The protein below binds the small molecule below.
Small molecule (SMILES): Nc1nc(=O)c2ncn([C@@H]3O[C@H](COP(=O)(O)OP(=O)(O)O[C@H]4O[C@H](CO)[C@@H](O)[C@H](O)[C@H]4O)[C@@H](O)[C@H]3O)c2[nH]1

Sequence of chain 2.A:
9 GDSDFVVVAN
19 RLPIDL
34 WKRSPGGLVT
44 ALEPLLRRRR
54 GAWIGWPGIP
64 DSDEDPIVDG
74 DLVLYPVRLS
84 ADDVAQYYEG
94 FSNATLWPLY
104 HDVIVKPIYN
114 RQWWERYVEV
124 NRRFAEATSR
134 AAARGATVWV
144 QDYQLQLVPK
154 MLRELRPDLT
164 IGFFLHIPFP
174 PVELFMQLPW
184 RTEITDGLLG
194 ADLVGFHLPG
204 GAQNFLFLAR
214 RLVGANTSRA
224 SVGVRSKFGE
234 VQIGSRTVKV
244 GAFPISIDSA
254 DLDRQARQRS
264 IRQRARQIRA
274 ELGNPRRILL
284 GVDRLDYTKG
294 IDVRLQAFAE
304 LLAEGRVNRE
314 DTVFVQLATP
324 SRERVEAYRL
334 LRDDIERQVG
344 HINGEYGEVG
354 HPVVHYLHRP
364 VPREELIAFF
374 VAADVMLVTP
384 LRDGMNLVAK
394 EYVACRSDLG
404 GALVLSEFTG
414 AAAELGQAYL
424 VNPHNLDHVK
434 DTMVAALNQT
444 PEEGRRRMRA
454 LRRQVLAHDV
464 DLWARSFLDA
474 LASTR

Binding-site contacts:
Ligand atom O28 contacts residue ILE248 of chain 2.A at 3.6 Å.
Ligand atom O29 contacts residue MET388 of chain 2.A at 3.4 Å.
Ligand atom O30 contacts residue ASN389 of chain 2.A at 3.4 Å (h-bond).
Ligand atom O31 contacts residue ASP386 of chain 2.A at 3.5 Å (salt-bridge).
Ligand atom O30 contacts residue ASP386 of chain 2.A at 2.6 Å (salt-bridge).
Ligand atom C22 contacts residue HIS169 of chain 2.A at 3.5 Å.
Ligand atom O38 contacts residue PRO363 of chain 2.A at 3.6 Å.
Ligand atom C07 contacts residue VAL391 of chain 2.A at 3.8 Å (hydrophobic).
Ligand atom O30 contacts residue GLY387 of chain 2.A at 3.1 Å (h-bond).
Ligand atom N39 contacts residue VAL364 of chain 2.A at 3.7 Å.
Ligand atom O33 contacts residue LEU369 of chain 2.A at 3.4 Å.
Ligand atom N36 contacts residue VAL364 of chain 2.A at 2.5 Å (h-bond).
Ligand atom O29 contacts residue LEU390 of chain 2.A at 3.7 Å.
Ligand atom O18 contacts residue ARG287 of chain 2.A at 3.4 Å (salt-bridge).
Ligand atom O38 contacts residue THR322 of chain 2.A at 3.0 Å.
Ligand atom C37 contacts residue THR322 of chain 2.A at 3.8 Å.
Ligand atom O31 contacts residue TRP100 of chain 2.A at 3.6 Å.
Ligand atom O26 contacts residue HIS169 of chain 2.A at 3.7 Å.
Ligand atom C35 contacts residue VAL364 of chain 2.A at 3.5 Å (hydrophobic).
Ligand atom O15 contacts residue LYS292 of chain 2.A at 3.1 Å (salt-bridge).
Ligand atom O38 contacts residue VAL364 of chain 2.A at 2.6 Å (h-bond).
Ligand atom C23 contacts residue ASP386 of chain 2.A at 3.5 Å.
Ligand atom O32 contacts residue GLU394 of chain 2.A at 2.6 Å (salt-bridge).
Ligand atom O33 contacts residue ARG366 of chain 2.A at 3.1 Å (salt-bridge).
Ligand atom O19 contacts residue LYS292 of chain 2.A at 3.2 Å (salt-bridge).
Ligand atom O30 contacts residue MET388 of chain 2.A at 2.8 Å (h-bond).
Ligand atom O14 contacts residue LEU390 of chain 2.A at 2.7 Å (h-bond).
Ligand atom O28 contacts residue HIS200 of chain 2.A at 3.3 Å.
Ligand atom O19 contacts residue ARG287 of chain 2.A at 3.4 Å (salt-bridge).
Ligand atom N39 contacts residue ARG366 of chain 2.A at 3.6 Å.
Ligand atom C37 contacts residue VAL364 of chain 2.A at 3.2 Å (hydrophobic).
Ligand atom O14 contacts residue ASN389 of chain 2.A at 3.2 Å.
Ligand atom O29 contacts residue ASN389 of chain 2.A at 2.8 Å (h-bond).
Ligand atom C07 contacts residue GLU394 of chain 2.A at 3.5 Å.
Ligand atom O33 contacts residue GLU394 of chain 2.A at 2.5 Å (salt-bridge).
Ligand atom O28 contacts residue HIS169 of chain 2.A at 2.9 Å (h-bond).
Ligand atom N02 contacts residue THR322 of chain 2.A at 3.2 Å.
Ligand atom C04 contacts residue LEU369 of chain 2.A at 3.8 Å (hydrophobic).
Ligand atom C03 contacts residue THR322 of chain 2.A at 3.8 Å.
Ligand atom C08 contacts residue GLU394 of chain 2.A at 3.6 Å.